Binding-site contacts:
Ligand atom CM6 contacts residue LEU181 of chain 54.A at 3.8 Å (hydrophobic).
Ligand atom C4 contacts residue LEU100 of chain 54.A at 3.9 Å (hydrophobic).
Ligand atom C1B contacts residue ILE98 of chain 54.A at 3.7 Å (hydrophobic).
Ligand atom O1 contacts residue LEU100 of chain 54.A at 3.7 Å.
Ligand atom CM4 contacts residue ALA166 of chain 54.A at 3.1 Å (hydrophobic).
Ligand atom CM4 contacts residue VAL168 of chain 54.A at 3.9 Å (hydrophobic).
Ligand atom C5 contacts residue MET214 of chain 54.A at 3.4 Å (hydrophobic).
Ligand atom C1C contacts residue MET214 of chain 54.A at 3.2 Å (hydrophobic).
Ligand atom N3A contacts residue TYR144 of chain 54.A at 3.2 Å.
Ligand atom C2B contacts residue ILE122 of chain 54.A at 4.0 Å (hydrophobic).
Ligand atom N1A contacts residue LEU217 of chain 54.A at 3.3 Å.
Ligand atom N5A contacts residue MET124 of chain 54.A at 3.9 Å.
Ligand atom CM6 contacts residue LEU184 of chain 54.A at 3.7 Å (hydrophobic).
Ligand atom N1A contacts residue MET124 of chain 54.A at 3.6 Å.
Ligand atom C6B contacts residue ILE98 of chain 54.A at 3.8 Å (hydrophobic).
Ligand atom N5A contacts residue LEU217 of chain 54.A at 3.6 Å.
Ligand atom C2A contacts residue PHE179 of chain 54.A at 3.5 Å (hydrophobic).
Ligand atom O1 contacts residue MET214 of chain 54.A at 3.2 Å.
Ligand atom C5B contacts residue TYR144 of chain 54.A at 3.8 Å (hydrophobic).
Ligand atom N4A contacts residue TYR144 of chain 54.A at 3.7 Å.
Ligand atom CM2 contacts residue ILE122 of chain 54.A at 3.8 Å (hydrophobic).
Ligand atom C4 contacts residue MET214 of chain 54.A at 3.7 Å (hydrophobic).
Ligand atom C2A contacts residue LEU217 of chain 54.A at 4.0 Å (hydrophobic).
Ligand atom N2 contacts residue MET214 of chain 54.A at 3.8 Å.
Ligand atom C4 contacts residue TYR190 of chain 54.A at 3.7 Å (hydrophobic).
Ligand atom C1B contacts residue LEU181 of chain 54.A at 4.0 Å (hydrophobic).
Ligand atom CM3 contacts residue TYR190 of chain 54.A at 3.6 Å (hydrophobic).
Ligand atom C6B contacts residue LEU181 of chain 54.A at 3.5 Å (hydrophobic).
Ligand atom C5B contacts residue LEU181 of chain 54.A at 3.6 Å (hydrophobic).
Ligand atom N1A contacts residue PHE179 of chain 54.A at 3.3 Å.
Ligand atom CM6 contacts residue TYR144 of chain 54.A at 3.7 Å (hydrophobic).
Ligand atom N3A contacts residue PHE179 of chain 54.A at 3.7 Å.
Ligand atom N4A contacts residue PHE179 of chain 54.A at 3.5 Å.
Ligand atom O1B contacts residue ILE98 of chain 54.A at 3.2 Å.
Ligand atom CM4 contacts residue TYR144 of chain 54.A at 3.8 Å (hydrophobic).
Ligand atom N2 contacts residue LEU100 of chain 54.A at 3.8 Å.
Ligand atom CM4 contacts residue TYR142 of chain 54.A at 3.7 Å (hydrophobic).
Ligand atom C3 contacts residue LEU100 of chain 54.A at 3.8 Å (hydrophobic).
Ligand atom N5A contacts residue PHE179 of chain 54.A at 3.3 Å.
Ligand atom CM2 contacts residue ILE77 of chain 54.A at 3.8 Å (hydrophobic).

Sequence of chain 54.A:
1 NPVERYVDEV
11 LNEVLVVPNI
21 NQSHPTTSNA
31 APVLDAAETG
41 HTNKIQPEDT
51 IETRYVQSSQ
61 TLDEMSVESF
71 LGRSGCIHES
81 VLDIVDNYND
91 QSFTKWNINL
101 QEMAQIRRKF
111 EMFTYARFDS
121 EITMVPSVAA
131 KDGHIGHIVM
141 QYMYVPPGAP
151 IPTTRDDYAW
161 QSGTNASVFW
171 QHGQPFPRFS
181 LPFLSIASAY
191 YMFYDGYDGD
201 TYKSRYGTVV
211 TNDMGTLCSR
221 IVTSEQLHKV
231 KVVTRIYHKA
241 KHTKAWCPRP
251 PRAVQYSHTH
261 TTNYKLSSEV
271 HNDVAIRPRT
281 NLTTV

A protein and the small-molecule ligand that binds it are described below.
Small molecule (SMILES): Cc1cc(CCCOc2c(C)cc(-c3nnn(C)n3)cc2C)on1